This small molecule binds to this protein.
Small molecule (SMILES): CC(=O)NCCCC[C@H](NC(=O)CNC(=O)CNC(=O)[C@@H](NC(=O)[C@H](CO)NC(=O)[C@H](CCCC[N+](C)(C)C)NC(=O)[C@H](CCCN=C(N)N)NC(=O)[C@H](C)N)[C@@H](C)O)C(=O)O

Sequence of chain 1.B:
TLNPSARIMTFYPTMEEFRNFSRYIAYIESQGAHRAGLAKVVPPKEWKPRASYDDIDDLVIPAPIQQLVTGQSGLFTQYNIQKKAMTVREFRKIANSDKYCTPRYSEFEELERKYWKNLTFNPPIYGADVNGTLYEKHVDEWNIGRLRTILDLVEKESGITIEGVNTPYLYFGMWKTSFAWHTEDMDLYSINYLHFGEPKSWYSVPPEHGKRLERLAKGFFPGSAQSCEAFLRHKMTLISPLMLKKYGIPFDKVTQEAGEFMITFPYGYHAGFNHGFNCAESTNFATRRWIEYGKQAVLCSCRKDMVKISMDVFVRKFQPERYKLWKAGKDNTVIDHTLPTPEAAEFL

Binding-site contacts:
Ligand atom CM2 contacts residue TYR199 of chain 1.B at 3.4 Å (hydrophobic).
Ligand atom C contacts residue TYR197 of chain 1.B at 3.5 Å (hydrophobic).
Ligand atom CZ contacts residue TYR197 of chain 1.B at 3.5 Å (hydrophobic).
Ligand atom C contacts residue ASP157 of chain 1.B at 3.6 Å.
Ligand atom O contacts residue GLN106 of chain 1.B at 3.5 Å (h-bond).
Ligand atom O contacts residue ILE190 of chain 1.B at 3.5 Å.
Ligand atom CE contacts residue TYR199 of chain 1.B at 3.4 Å (hydrophobic).
Ligand atom NH2 contacts residue ASP157 of chain 1.B at 3.6 Å.
Ligand atom N contacts residue ASP157 of chain 1.B at 2.8 Å (salt-bridge).
Ligand atom NH2 contacts residue TYR197 of chain 1.B at 3.2 Å (h-bond).
Ligand atom CG2 contacts residue ASP157 of chain 1.B at 3.4 Å.
Ligand atom CA contacts residue ASP157 of chain 1.B at 3.6 Å.
Ligand atom CH contacts residue GLN110 of chain 1.B at 3.6 Å.
Ligand atom O contacts residue TYR197 of chain 1.B at 2.5 Å (h-bond).
Ligand atom CB contacts residue GLU191 of chain 1.B at 3.4 Å.
Ligand atom CB contacts residue ASP157 of chain 1.B at 3.2 Å.
Ligand atom CD contacts residue GLY192 of chain 1.B at 3.3 Å.
Ligand atom NZ contacts residue TYR199 of chain 1.B at 3.6 Å (h-bond).
Ligand atom CM2 contacts residue GLY192 of chain 1.B at 3.3 Å.
Ligand atom N contacts residue GLU191 of chain 1.B at 2.9 Å (salt-bridge).
Ligand atom CB contacts residue ASN108 of chain 1.B at 3.7 Å.
Ligand atom CG2 contacts residue ILE93 of chain 1.B at 3.3 Å (hydrophobic).
Ligand atom CD contacts residue ILE109 of chain 1.B at 3.5 Å (hydrophobic).
Ligand atom CM1 contacts residue TYR199 of chain 1.B at 3.3 Å (hydrophobic).
Ligand atom NE contacts residue TYR197 of chain 1.B at 3.3 Å (h-bond).
Ligand atom O contacts residue VAL335 of chain 1.B at 3.6 Å.
Ligand atom O contacts residue ASN108 of chain 1.B at 3.1 Å (h-bond).
Ligand atom N contacts residue HIS262 of chain 1.B at 3.5 Å (h-bond).
Ligand atom CM1 contacts residue OGA1 of chain 1.J at 3.7 Å.
Ligand atom O contacts residue LYS263 of chain 1.B at 3.0 Å (salt-bridge).
Ligand atom CA contacts residue ASP157 of chain 1.B at 3.6 Å.
Ligand atom CA contacts residue HIS262 of chain 1.B at 3.5 Å.
Ligand atom CB contacts residue ASP333 of chain 1.B at 3.5 Å.
Ligand atom CM3 contacts residue ASN312 of chain 1.B at 3.4 Å.
Ligand atom OXT contacts residue TYR107 of chain 1.B at 3.5 Å.
Ligand atom CM3 contacts residue GLU212 of chain 1.B at 3.4 Å.
Ligand atom CM1 contacts residue SER310 of chain 1.B at 3.3 Å.
Ligand atom CM2 contacts residue SER310 of chain 1.B at 3.5 Å.
Ligand atom OH contacts residue GLN110 of chain 1.B at 2.8 Å (h-bond).
Ligand atom CM3 contacts residue GLY192 of chain 1.B at 3.7 Å.